The protein below binds the small molecule below.
Small molecule (SMILES): [H]/N=C(\N)c1ccc2c(c1)[C@@](C)(c1ccccc1)C[C@@H](c1cccc(-c3ccc(C(N)=O)cc3C(=O)O)c1)N2

Binding-site contacts:
Ligand atom C4 contacts residue HIS44 of chain 1.A at 3.6 Å.
Ligand atom C25 contacts residue TRP208 of chain 1.A at 3.7 Å (hydrophobic).
Ligand atom N34 contacts residue ALA183 of chain 1.A at 3.3 Å (h-bond).
Ligand atom C6 contacts residue LYS185 of chain 1.A at 3.6 Å.
Ligand atom C17 contacts residue LYS185 of chain 1.A at 3.6 Å.
Ligand atom O38 contacts residue SER188 of chain 1.A at 2.9 Å (h-bond).
Ligand atom C26 contacts residue ARG26 of chain 1.A at 3.6 Å.
Ligand atom N32 contacts residue GLY211 of chain 1.A at 2.9 Å (h-bond).
Ligand atom O38 contacts residue GLY186 of chain 1.A at 2.6 Å (h-bond).
Ligand atom N32 contacts residue ALA183 of chain 1.A at 3.1 Å (h-bond).
Ligand atom N33 contacts residue SER188 of chain 1.A at 3.3 Å (h-bond).
Ligand atom N34 contacts residue GLY219 of chain 1.A at 3.6 Å.
Ligand atom C27 contacts residue GLY186 of chain 1.A at 3.6 Å.
Ligand atom C14 contacts residue GLY186 of chain 1.A at 3.6 Å.
Ligand atom N35 contacts residue HIS27 of chain 1.A at 3.1 Å (h-bond).
Ligand atom N32 contacts residue ASP182 of chain 1.A at 2.9 Å (salt-bridge).
Ligand atom C3 contacts residue GLY211 of chain 1.A at 3.6 Å.
Ligand atom N35 contacts residue ILE141 of chain 1.A at 3.5 Å.
Ligand atom C9 contacts residue CYS212 of chain 1.A at 3.7 Å (hydrophobic).
Ligand atom N34 contacts residue TRP208 of chain 1.A at 3.5 Å (h-bond).
Ligand atom C27 contacts residue SER188 of chain 1.A at 3.3 Å.
Ligand atom C2 contacts residue CYS212 of chain 1.A at 3.4 Å (hydrophobic).
Ligand atom N33 contacts residue SER207 of chain 1.A at 3.4 Å (h-bond).
Ligand atom O36 contacts residue ARG26 of chain 1.A at 3.1 Å (salt-bridge).
Ligand atom C12 contacts residue SER188 of chain 1.A at 3.4 Å.
Ligand atom O37 contacts residue SER188 of chain 1.A at 3.0 Å (h-bond).
Ligand atom O38 contacts residue LYS185 of chain 1.A at 3.7 Å.
Ligand atom C14 contacts residue LEU28 of chain 1.A at 3.3 Å (hydrophobic).
Ligand atom C12 contacts residue TRP208 of chain 1.A at 3.6 Å (hydrophobic).
Ligand atom N35 contacts residue LEU28 of chain 1.A at 3.0 Å (h-bond).
Ligand atom N34 contacts residue ASP182 of chain 1.A at 3.0 Å (salt-bridge).
Ligand atom C24 contacts residue SER207 of chain 1.A at 3.6 Å.
Ligand atom C25 contacts residue ASP182 of chain 1.A at 3.7 Å.
Ligand atom O37 contacts residue CYS29 of chain 1.A at 3.6 Å (h-bond).
Ligand atom C25 contacts residue ALA183 of chain 1.A at 3.2 Å (hydrophobic).
Ligand atom C31 contacts residue GLY209 of chain 1.A at 3.3 Å.
Ligand atom C12 contacts residue SER207 of chain 1.A at 3.3 Å.
Ligand atom N32 contacts residue CYS212 of chain 1.A at 3.6 Å.
Ligand atom C19 contacts residue TRP208 of chain 1.A at 3.6 Å (hydrophobic).
Ligand atom O37 contacts residue HIS44 of chain 1.A at 2.8 Å (h-bond).

Sequence of chain 1.A:
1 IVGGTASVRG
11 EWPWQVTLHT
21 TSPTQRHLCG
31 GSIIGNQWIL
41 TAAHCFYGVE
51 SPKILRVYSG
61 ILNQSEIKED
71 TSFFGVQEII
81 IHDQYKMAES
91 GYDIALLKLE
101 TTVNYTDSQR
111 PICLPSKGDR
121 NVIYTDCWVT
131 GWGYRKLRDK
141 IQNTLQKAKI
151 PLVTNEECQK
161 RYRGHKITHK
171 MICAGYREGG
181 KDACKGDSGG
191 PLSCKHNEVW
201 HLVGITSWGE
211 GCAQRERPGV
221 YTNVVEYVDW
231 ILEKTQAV